Binding-site contacts:
Ligand atom C12 contacts residue ALA150 of chain 1.F at 3.6 Å (hydrophobic).
Ligand atom C2 contacts residue TYR342 of chain 1.H at 3.5 Å (hydrophobic).
Ligand atom N4 contacts residue TYR342 of chain 1.H at 4.0 Å.
Ligand atom C6 contacts residue GLY289 of chain 1.F at 3.9 Å.
Ligand atom C1 contacts residue MET294 of chain 1.F at 3.4 Å (hydrophobic).
Ligand atom C4 contacts residue TYR342 of chain 1.H at 3.9 Å (hydrophobic).
Ligand atom C41 contacts residue IMP1 of chain 1.Z at 3.5 Å.
Ligand atom N42 contacts residue GLU313 of chain 1.F at 3.5 Å (salt-bridge).
Ligand atom N4 contacts residue ALA150 of chain 1.F at 3.5 Å.
Ligand atom C26 contacts residue HIS151 of chain 1.F at 4.0 Å.
Ligand atom C25 contacts residue HIS151 of chain 1.F at 3.9 Å.
Ligand atom C25 contacts residue PRO51 of chain 1.H at 4.0 Å (hydrophobic).
Ligand atom C26 contacts residue VAL49 of chain 1.H at 4.0 Å (hydrophobic).
Ligand atom N3 contacts residue GLY289 of chain 1.F at 3.7 Å.
Ligand atom N4 contacts residue GLU313 of chain 1.F at 3.0 Å (salt-bridge).
Ligand atom C39 contacts residue IMP1 of chain 1.Z at 3.9 Å.
Ligand atom C5 contacts residue ALA338 of chain 1.H at 3.5 Å (hydrophobic).
Ligand atom C9 contacts residue MET288 of chain 1.F at 3.7 Å (hydrophobic).
Ligand atom C13 contacts residue ALA150 of chain 1.F at 3.6 Å (hydrophobic).
Ligand atom C3 contacts residue MET294 of chain 1.F at 3.7 Å (hydrophobic).
Ligand atom C5 contacts residue PRO51 of chain 1.H at 3.8 Å (hydrophobic).
Ligand atom C25 contacts residue GLY341 of chain 1.H at 3.5 Å.
Ligand atom C18 contacts residue PRO51 of chain 1.H at 3.8 Å (hydrophobic).
Ligand atom O contacts residue ALA150 of chain 1.F at 3.5 Å.
Ligand atom C13 contacts residue GLU313 of chain 1.F at 4.0 Å.
Ligand atom C2 contacts residue GLU313 of chain 1.F at 3.5 Å.
Ligand atom N3 contacts residue MET288 of chain 1.F at 3.6 Å.
Ligand atom C14 contacts residue MET294 of chain 1.F at 3.7 Å (hydrophobic).
Ligand atom C41 contacts residue THR207 of chain 1.F at 3.8 Å.
Ligand atom C5 contacts residue TYR342 of chain 1.H at 3.6 Å (hydrophobic).
Ligand atom C40 contacts residue IMP1 of chain 1.Z at 3.2 Å.
Ligand atom C41 contacts residue ALA150 of chain 1.F at 3.6 Å (hydrophobic).
Ligand atom C4 contacts residue ALA150 of chain 1.F at 3.5 Å (hydrophobic).
Ligand atom C10 contacts residue MET294 of chain 1.F at 3.7 Å (hydrophobic).
Ligand atom C41 contacts residue GLU313 of chain 1.F at 3.4 Å.
Ligand atom C25 contacts residue TYR342 of chain 1.H at 4.0 Å (hydrophobic).
Ligand atom C27 contacts residue SER154 of chain 1.F at 4.0 Å.
Ligand atom C4 contacts residue GLU313 of chain 1.F at 3.7 Å.
Ligand atom N42 contacts residue ALA150 of chain 1.F at 3.6 Å.
Ligand atom C11 contacts residue MET288 of chain 1.F at 3.8 Å (hydrophobic).

The small molecule below binds the protein below.
Small molecule (SMILES): O=C(Cn1c(-c2ccccn2)nc2ccccc21)Nc1ccc2ccccc2c1

Sequence of chain 1.H:
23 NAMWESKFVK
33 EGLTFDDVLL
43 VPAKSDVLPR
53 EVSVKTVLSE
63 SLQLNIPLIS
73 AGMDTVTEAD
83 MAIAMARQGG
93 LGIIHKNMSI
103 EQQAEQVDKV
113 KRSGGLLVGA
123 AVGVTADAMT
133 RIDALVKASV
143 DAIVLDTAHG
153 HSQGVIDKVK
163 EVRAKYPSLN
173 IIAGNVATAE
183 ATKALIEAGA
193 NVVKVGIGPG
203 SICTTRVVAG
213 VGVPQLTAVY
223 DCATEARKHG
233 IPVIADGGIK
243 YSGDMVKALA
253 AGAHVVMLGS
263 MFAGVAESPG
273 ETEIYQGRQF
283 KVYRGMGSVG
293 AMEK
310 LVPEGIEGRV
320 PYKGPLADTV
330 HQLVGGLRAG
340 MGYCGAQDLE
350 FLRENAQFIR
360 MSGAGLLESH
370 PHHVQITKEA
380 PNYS

Sequence of chain 1.F:
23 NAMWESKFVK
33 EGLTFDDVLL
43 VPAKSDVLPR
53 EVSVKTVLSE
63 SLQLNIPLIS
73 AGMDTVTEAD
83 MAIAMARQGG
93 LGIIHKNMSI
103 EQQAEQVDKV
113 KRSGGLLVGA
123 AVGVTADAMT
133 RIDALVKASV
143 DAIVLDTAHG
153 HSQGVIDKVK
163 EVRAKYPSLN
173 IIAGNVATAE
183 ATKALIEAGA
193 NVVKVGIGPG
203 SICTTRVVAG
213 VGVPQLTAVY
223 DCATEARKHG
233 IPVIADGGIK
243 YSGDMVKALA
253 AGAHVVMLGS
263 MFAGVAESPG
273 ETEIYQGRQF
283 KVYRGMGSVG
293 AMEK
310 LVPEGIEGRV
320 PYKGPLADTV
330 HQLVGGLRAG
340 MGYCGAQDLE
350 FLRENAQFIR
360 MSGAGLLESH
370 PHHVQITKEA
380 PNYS